Sequence of chain 1.B:
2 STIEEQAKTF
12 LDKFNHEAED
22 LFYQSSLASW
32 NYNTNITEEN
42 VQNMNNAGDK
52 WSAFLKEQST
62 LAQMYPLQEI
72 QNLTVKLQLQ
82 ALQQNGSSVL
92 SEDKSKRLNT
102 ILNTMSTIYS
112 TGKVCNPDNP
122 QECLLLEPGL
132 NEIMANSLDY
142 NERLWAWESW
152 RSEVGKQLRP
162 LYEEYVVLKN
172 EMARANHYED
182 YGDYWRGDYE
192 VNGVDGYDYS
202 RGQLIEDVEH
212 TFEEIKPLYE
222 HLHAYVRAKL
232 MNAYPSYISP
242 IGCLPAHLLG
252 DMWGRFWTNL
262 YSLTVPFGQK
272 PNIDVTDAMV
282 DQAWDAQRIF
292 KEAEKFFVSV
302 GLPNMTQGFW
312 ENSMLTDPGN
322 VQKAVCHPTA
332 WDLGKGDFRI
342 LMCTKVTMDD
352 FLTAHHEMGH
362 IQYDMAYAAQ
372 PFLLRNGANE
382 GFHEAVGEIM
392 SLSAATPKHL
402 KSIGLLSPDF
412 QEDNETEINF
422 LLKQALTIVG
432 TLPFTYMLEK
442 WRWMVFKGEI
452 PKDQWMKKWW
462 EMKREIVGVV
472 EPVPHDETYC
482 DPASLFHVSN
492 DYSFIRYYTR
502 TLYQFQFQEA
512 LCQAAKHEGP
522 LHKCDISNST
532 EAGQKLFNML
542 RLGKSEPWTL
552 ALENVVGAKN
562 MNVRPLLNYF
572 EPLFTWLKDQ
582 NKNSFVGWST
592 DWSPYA

Binding-site contacts:
Ligand atom NH2 contacts residue ASP333 of chain 1.B at 3.2 Å (salt-bridge).
Ligand atom CZ contacts residue ASN104 of chain 1.B at 3.3 Å.
Ligand atom O contacts residue SER107 of chain 1.B at 3.1 Å (h-bond).
Ligand atom O contacts residue ASN491 of chain 1.B at 3.3 Å (h-bond).
Ligand atom CG contacts residue TYR185 of chain 1.B at 3.0 Å (hydrophobic).
Ligand atom CZ contacts residue GLY49 of chain 1.B at 3.5 Å.
Ligand atom NH2 contacts residue GLY335 of chain 1.B at 3.3 Å (h-bond).
Ligand atom N contacts residue PHE23 of chain 1.B at 3.5 Å.
Ligand atom CB contacts residue ASN491 of chain 1.B at 3.4 Å.
Ligand atom NH1 contacts residue ASP333 of chain 1.B at 2.7 Å (salt-bridge).
Ligand atom NH2 contacts residue ARG376 of chain 1.B at 3.5 Å (salt-bridge).
Ligand atom CE1 contacts residue ASN34 of chain 1.B at 3.5 Å.
Ligand atom CD2 contacts residue SER26 of chain 1.B at 3.2 Å.
Ligand atom O contacts residue ASN34 of chain 1.B at 2.9 Å (h-bond).
Ligand atom C contacts residue PHE23 of chain 1.B at 3.5 Å (hydrophobic).
Ligand atom NH1 contacts residue ASN100 of chain 1.B at 3.5 Å (h-bond).
Ligand atom CB contacts residue PHE373 of chain 1.B at 3.5 Å (hydrophobic).
Ligand atom O contacts residue ASN377 of chain 1.B at 2.9 Å (h-bond).
Ligand atom CB contacts residue LEU56 of chain 1.B at 3.5 Å (hydrophobic).
Ligand atom CB contacts residue TRP52 of chain 1.B at 3.3 Å (hydrophobic).
Ligand atom C contacts residue PHE23 of chain 1.B at 3.4 Å (hydrophobic).
Ligand atom CD2 contacts residue SER30 of chain 1.B at 3.6 Å.
Ligand atom NH1 contacts residue TYR185 of chain 1.B at 3.0 Å (h-bond).
Ligand atom CZ contacts residue ASP333 of chain 1.B at 3.5 Å.
Ligand atom NH2 contacts residue ASN100 of chain 1.B at 3.2 Å (h-bond).
Ligand atom O contacts residue TYR493 of chain 1.B at 2.8 Å (h-bond).
Ligand atom NH2 contacts residue LEU103 of chain 1.B at 3.2 Å.
Ligand atom CG2 contacts residue ALA82 of chain 1.B at 3.5 Å (hydrophobic).
Ligand atom CE2 contacts residue SER26 of chain 1.B at 3.0 Å.
Ligand atom O contacts residue TRP52 of chain 1.B at 3.1 Å (h-bond).
Ligand atom CE1 contacts residue GLY49 of chain 1.B at 3.3 Å.
Ligand atom CG2 contacts residue LEU374 of chain 1.B at 3.6 Å (hydrophobic).
Ligand atom NH1 contacts residue ASN104 of chain 1.B at 2.8 Å (h-bond).
Ligand atom O contacts residue TRP52 of chain 1.B at 3.5 Å (h-bond).
Ligand atom CG contacts residue PHE373 of chain 1.B at 3.4 Å (hydrophobic).
Ligand atom CG2 contacts residue LEU83 of chain 1.B at 3.6 Å (hydrophobic).
Ligand atom OH contacts residue THR330 of chain 1.B at 3.5 Å.
Ligand atom CD contacts residue PHE373 of chain 1.B at 3.6 Å (hydrophobic).
Ligand atom OH contacts residue MET45 of chain 1.B at 3.0 Å.
Ligand atom O contacts residue SER30 of chain 1.B at 2.5 Å (h-bond).

A small-molecule ligand and the protein it binds are described below.
Small molecule (SMILES): CC(C)C[C@@H]1NC(=O)[C@H](Cc2ccc(O)cc2)NC(=O)[C@@H]2CCCN2C(=O)[C@H](CC(C)C)NC(=O)[C@H](CCCN=C(N)N)NC(=O)[C@H](C(C)C)NC(=O)[C@H](CO)NC(=O)[C@H](CCCN=C(N)N)NC(=O)[C@H](CCC(N)=O)NC(=O)[C@H](Cc2ccccc2)NC(=O)[C@H](Cc2ccc(O)cc2)NC(=O)CSC[C@@H]([C@@H](N)O)NC(=O)[C@H](CCCN=C(N)N)NC1=O